Binding-site contacts:
Ligand atom C1 contacts residue ASN143 of chain 1.B at 3.8 Å.
Ligand atom O5 contacts residue THR144 of chain 1.B at 3.9 Å.
Ligand atom C1 contacts residue ASN63 of chain 1.B at 1.4 Å.
Ligand atom C4 contacts residue ASN63 of chain 1.B at 4.2 Å.
Ligand atom C7 contacts residue ASN63 of chain 1.B at 3.3 Å.
Ligand atom C1 contacts residue THR144 of chain 1.B at 3.8 Å.
Ligand atom O5 contacts residue ASN143 of chain 1.B at 3.0 Å (h-bond).
Ligand atom O6 contacts residue THR144 of chain 1.B at 4.2 Å.
Ligand atom C8 contacts residue LEU62 of chain 1.B at 3.9 Å (hydrophobic).
Ligand atom N2 contacts residue ASN63 of chain 1.B at 3.0 Å (h-bond).
Ligand atom C2 contacts residue ASN63 of chain 1.B at 2.5 Å.
Ligand atom C8 contacts residue ARG9 of chain 1.B at 3.9 Å.
Ligand atom C5 contacts residue ASN143 of chain 1.B at 4.0 Å.
Ligand atom C5 contacts residue ASN63 of chain 1.B at 3.6 Å.
Ligand atom O7 contacts residue ASN63 of chain 1.B at 3.3 Å (h-bond).
Ligand atom C3 contacts residue ASN63 of chain 1.B at 3.8 Å.
Ligand atom C8 contacts residue ASN63 of chain 1.B at 4.5 Å.
Ligand atom O6 contacts residue ASN143 of chain 1.B at 3.0 Å (h-bond).
Ligand atom O5 contacts residue ASN63 of chain 1.B at 2.3 Å (h-bond).
Ligand atom C5 contacts residue THR144 of chain 1.B at 4.1 Å.
Ligand atom C6 contacts residue ASN143 of chain 1.B at 3.8 Å.

Sequence of chain 1.B:
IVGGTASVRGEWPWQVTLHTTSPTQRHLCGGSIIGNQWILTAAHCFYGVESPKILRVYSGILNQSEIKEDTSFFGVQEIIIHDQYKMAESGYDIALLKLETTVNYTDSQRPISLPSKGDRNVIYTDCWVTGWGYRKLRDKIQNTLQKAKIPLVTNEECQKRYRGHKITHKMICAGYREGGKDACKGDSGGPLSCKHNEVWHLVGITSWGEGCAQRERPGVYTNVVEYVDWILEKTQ

The protein below binds the small molecule below.
Small molecule (SMILES): CC(=O)N[C@@H]1[C@@H](O)[C@H](O)[C@@H](CO)O[C@H]1O